This protein binds this small molecule.
Small molecule (SMILES): CC(=O)N[C@H]1[C@H](O[C@H]2[C@H](O)[C@@H](NC(C)=O)CO[C@@H]2CO)O[C@H](CO)[C@@H](O)[C@@H]1O

Binding-site contacts:
Ligand atom O7 contacts residue ARG27 of chain 1.E at 4.5 Å.
Ligand atom C7 contacts residue ASN75 of chain 1.D at 3.1 Å.
Ligand atom C8 contacts residue ASN75 of chain 1.D at 4.4 Å.
Ligand atom C4 contacts residue ASN75 of chain 1.D at 4.2 Å.
Ligand atom C7 contacts residue ASP74 of chain 1.D at 4.4 Å.
Ligand atom C8 contacts residue ASP74 of chain 1.D at 3.4 Å.
Ligand atom C1 contacts residue ASN75 of chain 1.D at 1.4 Å.
Ligand atom C2 contacts residue ASN75 of chain 1.D at 2.5 Å.
Ligand atom N2 contacts residue ASN75 of chain 1.D at 2.9 Å (h-bond).
Ligand atom C3 contacts residue ASN75 of chain 1.D at 3.8 Å.
Ligand atom C5 contacts residue ASN75 of chain 1.D at 3.7 Å.
Ligand atom O5 contacts residue ASN75 of chain 1.D at 2.4 Å (h-bond).
Ligand atom O7 contacts residue ASN75 of chain 1.D at 2.9 Å (h-bond).

Sequence of chain 1.D:
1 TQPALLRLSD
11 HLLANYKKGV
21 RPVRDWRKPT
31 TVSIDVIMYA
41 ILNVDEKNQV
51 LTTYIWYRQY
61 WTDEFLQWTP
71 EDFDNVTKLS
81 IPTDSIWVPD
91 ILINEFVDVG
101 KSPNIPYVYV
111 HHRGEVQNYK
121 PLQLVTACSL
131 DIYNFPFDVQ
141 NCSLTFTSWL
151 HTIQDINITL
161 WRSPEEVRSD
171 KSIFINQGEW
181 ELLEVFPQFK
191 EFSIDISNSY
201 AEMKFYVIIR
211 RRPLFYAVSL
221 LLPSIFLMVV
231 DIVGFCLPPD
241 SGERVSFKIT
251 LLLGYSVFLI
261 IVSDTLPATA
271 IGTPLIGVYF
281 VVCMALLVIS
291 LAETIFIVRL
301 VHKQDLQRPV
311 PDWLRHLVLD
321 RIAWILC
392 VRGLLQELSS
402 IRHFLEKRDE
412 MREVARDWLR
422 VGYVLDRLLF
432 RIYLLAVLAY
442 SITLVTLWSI

Sequence of chain 1.E:
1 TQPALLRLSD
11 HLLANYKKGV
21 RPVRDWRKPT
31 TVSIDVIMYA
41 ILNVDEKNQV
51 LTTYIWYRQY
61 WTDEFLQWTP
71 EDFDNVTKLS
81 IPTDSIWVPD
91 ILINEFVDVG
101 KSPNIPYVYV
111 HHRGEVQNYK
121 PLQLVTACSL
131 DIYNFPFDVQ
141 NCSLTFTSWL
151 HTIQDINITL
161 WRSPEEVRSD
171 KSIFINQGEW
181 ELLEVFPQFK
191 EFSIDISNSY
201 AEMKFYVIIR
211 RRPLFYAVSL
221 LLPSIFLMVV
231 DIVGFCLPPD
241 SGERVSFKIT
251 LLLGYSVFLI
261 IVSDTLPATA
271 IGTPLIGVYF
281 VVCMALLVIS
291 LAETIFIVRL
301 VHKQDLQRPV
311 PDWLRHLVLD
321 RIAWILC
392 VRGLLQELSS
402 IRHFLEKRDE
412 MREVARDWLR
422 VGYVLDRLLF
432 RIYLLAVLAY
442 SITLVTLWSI